The small molecule below binds the protein below.
Small molecule (SMILES): CC(=O)N[C@H]1[C@H](O[C@H]2[C@H](O)[C@@H](NC(C)=O)CO[C@@H]2CO)O[C@H](CO)[C@@H](O)[C@@H]1O

Binding-site contacts:
Ligand atom N2 contacts residue ASN12 of chain 11.D at 3.8 Å.
Ligand atom O7 contacts residue ASN12 of chain 11.D at 3.6 Å.
Ligand atom O5 contacts residue ASN12 of chain 11.D at 2.7 Å (h-bond).
Ligand atom C2 contacts residue ASN12 of chain 11.D at 3.3 Å.
Ligand atom C1 contacts residue ASN12 of chain 11.D at 2.2 Å.
Ligand atom C7 contacts residue ASN12 of chain 11.D at 3.9 Å.
Ligand atom C5 contacts residue ASN12 of chain 11.D at 4.1 Å.

Sequence of chain 11.D:
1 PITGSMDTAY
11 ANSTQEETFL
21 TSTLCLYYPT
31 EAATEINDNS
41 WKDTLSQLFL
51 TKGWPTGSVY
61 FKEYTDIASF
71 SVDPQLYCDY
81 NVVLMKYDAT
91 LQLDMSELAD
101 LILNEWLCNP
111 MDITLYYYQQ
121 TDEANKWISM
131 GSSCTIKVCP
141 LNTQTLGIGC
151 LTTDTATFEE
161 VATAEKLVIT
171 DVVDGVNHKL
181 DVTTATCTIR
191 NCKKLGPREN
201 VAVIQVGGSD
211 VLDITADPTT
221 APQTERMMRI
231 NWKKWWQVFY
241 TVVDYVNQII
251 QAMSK